Binding-site contacts:
Ligand atom F2 contacts residue CYS106 of chain 1.A at 3.4 Å.
Ligand atom C5 contacts residue MET76 of chain 1.A at 3.7 Å (hydrophobic).
Ligand atom C17 contacts residue TYR74 of chain 1.A at 3.4 Å (hydrophobic).
Ligand atom C9 contacts residue ASN108 of chain 1.A at 3.7 Å.
Ligand atom F3 contacts residue MET19 of chain 1.A at 3.5 Å.
Ligand atom C16 contacts residue SER59 of chain 1.A at 3.6 Å.
Ligand atom O2 contacts residue LEU63 of chain 1.A at 3.1 Å.
Ligand atom N1 contacts residue TYR48 of chain 1.A at 3.2 Å.
Ligand atom O1 contacts residue ALA44 of chain 1.A at 3.3 Å.
Ligand atom C17 contacts residue TYR48 of chain 1.A at 3.4 Å (hydrophobic).
Ligand atom F1 contacts residue PHE11 of chain 1.A at 3.2 Å.
Ligand atom C8 contacts residue ALA44 of chain 1.A at 3.7 Å (hydrophobic).
Ligand atom F3 contacts residue HIS60 of chain 1.A at 3.4 Å.
Ligand atom C5 contacts residue TYR74 of chain 1.A at 3.6 Å (hydrophobic).
Ligand atom C1 contacts residue TYR48 of chain 1.A at 3.3 Å (hydrophobic).
Ligand atom F3 contacts residue ILE104 of chain 1.A at 3.4 Å.
Ligand atom F2 contacts residue HIS15 of chain 1.A at 3.7 Å.
Ligand atom N1 contacts residue PHE47 of chain 1.A at 3.6 Å.
Ligand atom C14 contacts residue TYR48 of chain 1.A at 3.6 Å (hydrophobic).
Ligand atom F1 contacts residue ASN108 of chain 1.A at 3.3 Å.
Ligand atom C6 contacts residue TYR74 of chain 1.A at 3.5 Å (hydrophobic).
Ligand atom C2 contacts residue TYR74 of chain 1.A at 3.5 Å (hydrophobic).
Ligand atom N1 contacts residue MET76 of chain 1.A at 3.0 Å.
Ligand atom O1 contacts residue HIS15 of chain 1.A at 3.4 Å.
Ligand atom N1 contacts residue TYR74 of chain 1.A at 3.4 Å.
Ligand atom F2 contacts residue ILE104 of chain 1.A at 2.8 Å.
Ligand atom O3 contacts residue THR88 of chain 1.A at 3.7 Å.
Ligand atom C3 contacts residue MET56 of chain 1.A at 3.7 Å (hydrophobic).
Ligand atom C2 contacts residue TYR48 of chain 1.A at 3.5 Å (hydrophobic).
Ligand atom O1 contacts residue TYR48 of chain 1.A at 3.7 Å.
Ligand atom C9 contacts residue SER13 of chain 1.A at 3.7 Å.
Ligand atom C3 contacts residue THR88 of chain 1.A at 3.4 Å.
Ligand atom O2 contacts residue VAL69 of chain 1.A at 3.5 Å.
Ligand atom O4 contacts residue HIS60 of chain 1.A at 2.6 Å (h-bond).
Ligand atom C12 contacts residue HIS60 of chain 1.A at 3.6 Å.
Ligand atom C9 contacts residue HIS15 of chain 1.A at 3.6 Å.
Ligand atom C7 contacts residue TYR48 of chain 1.A at 3.5 Å (hydrophobic).
Ligand atom C17 contacts residue MET76 of chain 1.A at 3.5 Å (hydrophobic).
Ligand atom O3 contacts residue SER71 of chain 1.A at 3.3 Å.
Ligand atom C7 contacts residue ALA44 of chain 1.A at 3.4 Å (hydrophobic).

Sequence of chain 1.A:
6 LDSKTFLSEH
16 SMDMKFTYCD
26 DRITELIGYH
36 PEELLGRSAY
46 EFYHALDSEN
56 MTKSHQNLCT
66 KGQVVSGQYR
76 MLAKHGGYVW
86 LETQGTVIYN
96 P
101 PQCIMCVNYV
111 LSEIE

This protein binds this small molecule.
Small molecule (SMILES): CS(=O)(=O)c1ccc(Oc2cc(F)cc(C#N)c2)c2c1[C@H](O)C(F)(F)C2